Sequence of chain 1.B:
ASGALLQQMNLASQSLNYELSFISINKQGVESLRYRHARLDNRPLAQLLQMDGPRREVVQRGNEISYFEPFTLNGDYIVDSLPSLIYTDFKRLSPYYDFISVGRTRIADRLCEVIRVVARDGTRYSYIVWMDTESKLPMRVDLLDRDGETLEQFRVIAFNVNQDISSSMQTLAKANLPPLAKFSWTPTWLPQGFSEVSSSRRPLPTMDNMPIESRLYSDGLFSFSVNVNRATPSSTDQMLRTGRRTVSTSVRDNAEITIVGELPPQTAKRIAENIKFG

This small molecule binds to this protein.
Small molecule (SMILES): CC[N+](C)(C)CCCS(=O)(=O)[O-]

Binding-site contacts:
Ligand atom C4 contacts residue ARG154 of chain 1.B at 4.3 Å.
Ligand atom O1 contacts residue ASP153 of chain 1.B at 3.4 Å (salt-bridge).
Ligand atom C7 contacts residue ARG257 of chain 1.B at 3.7 Å.
Ligand atom O2 contacts residue ARG257 of chain 1.B at 4.0 Å.
Ligand atom O1 contacts residue PRO281 of chain 1.B at 3.5 Å.
Ligand atom S1 contacts residue ASP153 of chain 1.B at 3.3 Å (salt-bridge).
Ligand atom O2 contacts residue PRO280 of chain 1.B at 3.8 Å.
Ligand atom O3 contacts residue PRO280 of chain 1.B at 3.3 Å.
Ligand atom O2 contacts residue ASP153 of chain 1.B at 2.9 Å (salt-bridge).
Ligand atom C4 contacts residue ASP153 of chain 1.B at 3.3 Å.
Ligand atom S1 contacts residue ARG154 of chain 1.B at 3.8 Å.
Ligand atom O2 contacts residue ARG154 of chain 1.B at 2.8 Å (salt-bridge).
Ligand atom O1 contacts residue PRO280 of chain 1.B at 3.8 Å.
Ligand atom C4 contacts residue ASP155 of chain 1.B at 3.4 Å.
Ligand atom O3 contacts residue ARG154 of chain 1.B at 2.7 Å (salt-bridge).
Ligand atom C2 contacts residue ASP155 of chain 1.B at 4.1 Å.
Ligand atom O1 contacts residue TYR133 of chain 1.B at 4.1 Å.
Ligand atom S1 contacts residue ARG257 of chain 1.B at 3.9 Å.
Ligand atom C3 contacts residue ASP153 of chain 1.B at 3.5 Å.
Ligand atom S1 contacts residue PRO280 of chain 1.B at 3.9 Å.
Ligand atom S1 contacts residue TYR133 of chain 1.B at 4.5 Å.
Ligand atom O2 contacts residue ASP155 of chain 1.B at 4.2 Å.
Ligand atom C3 contacts residue ASP155 of chain 1.B at 3.4 Å.
Ligand atom O2 contacts residue TYR133 of chain 1.B at 3.6 Å.
Ligand atom C5 contacts residue ASP155 of chain 1.B at 4.4 Å.
Ligand atom C6 contacts residue ASP155 of chain 1.B at 3.5 Å.
Ligand atom O1 contacts residue ARG257 of chain 1.B at 2.8 Å (salt-bridge).
Ligand atom C3 contacts residue ARG257 of chain 1.B at 4.1 Å.